A protein and the small-molecule ligand that binds it are described below.
Small molecule (SMILES): C=C1C[C@@]23CC[C@H]4[C@@](C)(CCC[C@@]4(C)C(=O)O)[C@@H]2CC[C@@H]1C3

Sequence of chain 1.A:
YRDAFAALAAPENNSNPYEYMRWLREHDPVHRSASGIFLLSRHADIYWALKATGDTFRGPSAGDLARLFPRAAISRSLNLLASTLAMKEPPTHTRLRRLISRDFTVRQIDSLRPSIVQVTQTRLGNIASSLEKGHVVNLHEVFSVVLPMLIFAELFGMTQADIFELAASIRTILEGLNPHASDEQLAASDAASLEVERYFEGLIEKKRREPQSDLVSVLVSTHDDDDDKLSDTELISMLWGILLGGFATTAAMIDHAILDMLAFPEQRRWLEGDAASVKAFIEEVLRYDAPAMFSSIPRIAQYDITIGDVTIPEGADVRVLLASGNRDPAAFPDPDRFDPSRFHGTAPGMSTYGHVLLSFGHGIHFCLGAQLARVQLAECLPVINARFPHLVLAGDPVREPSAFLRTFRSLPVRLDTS

Binding-site contacts:
Ligand atom C11 contacts residue GLY262 of chain 1.A at 4.2 Å.
Ligand atom C17 contacts residue GLY262 of chain 1.A at 3.4 Å.
Ligand atom C03 contacts residue LEU195 of chain 1.A at 3.7 Å (hydrophobic).
Ligand atom O22 contacts residue PHE425 of chain 1.A at 3.9 Å.
Ligand atom C09 contacts residue HEM1 of chain 1.B at 3.4 Å.
Ligand atom C13 contacts residue GLY262 of chain 1.A at 4.1 Å.
Ligand atom C15 contacts residue ALA107 of chain 1.A at 3.9 Å (hydrophobic).
Ligand atom O21 contacts residue SER317 of chain 1.A at 4.0 Å.
Ligand atom O21 contacts residue HEM1 of chain 1.B at 3.4 Å.
Ligand atom C18 contacts residue HEM1 of chain 1.B at 3.9 Å.
Ligand atom C12 contacts residue GLY262 of chain 1.A at 3.8 Å.
Ligand atom C18 contacts residue GLY262 of chain 1.A at 3.3 Å.
Ligand atom C17 contacts residue HEM1 of chain 1.B at 4.1 Å.
Ligand atom O22 contacts residue SER317 of chain 1.A at 2.9 Å (h-bond).
Ligand atom O21 contacts residue SER316 of chain 1.A at 2.8 Å (h-bond).
Ligand atom C04 contacts residue SER317 of chain 1.A at 3.7 Å.
Ligand atom C17 contacts residue LEU106 of chain 1.A at 4.1 Å (hydrophobic).
Ligand atom C20 contacts residue SER317 of chain 1.A at 3.8 Å.
Ligand atom C16 contacts residue HEM1 of chain 1.B at 4.2 Å.
Ligand atom C04 contacts residue LEU195 of chain 1.A at 3.9 Å (hydrophobic).
Ligand atom C17 contacts residue THR105 of chain 1.A at 4.3 Å.
Ligand atom C14 contacts residue ALA107 of chain 1.A at 4.1 Å (hydrophobic).
Ligand atom C01 contacts residue SER317 of chain 1.A at 4.3 Å.
Ligand atom C14 contacts residue THR105 of chain 1.A at 4.1 Å.
Ligand atom C17 contacts residue ILE263 of chain 1.A at 3.7 Å (hydrophobic).
Ligand atom C04 contacts residue PHE425 of chain 1.A at 4.1 Å (hydrophobic).
Ligand atom C16 contacts residue GLY262 of chain 1.A at 3.6 Å.
Ligand atom C20 contacts residue SER316 of chain 1.A at 3.5 Å.
Ligand atom O21 contacts residue ILE318 of chain 1.A at 4.3 Å.
Ligand atom C05 contacts residue LEU426 of chain 1.A at 4.3 Å (hydrophobic).
Ligand atom O22 contacts residue PHE315 of chain 1.A at 4.1 Å.
Ligand atom C13 contacts residue LEU102 of chain 1.A at 3.9 Å (hydrophobic).
Ligand atom C13 contacts residue THR105 of chain 1.A at 4.2 Å.
Ligand atom C01 contacts residue ILE318 of chain 1.A at 3.9 Å (hydrophobic).
Ligand atom C08 contacts residue HEM1 of chain 1.B at 3.7 Å.
Ligand atom C12 contacts residue LEU265 of chain 1.A at 4.2 Å (hydrophobic).
Ligand atom C19 contacts residue HEM1 of chain 1.B at 3.8 Å.
Ligand atom O22 contacts residue SER316 of chain 1.A at 3.4 Å.
Ligand atom C19 contacts residue ALA313 of chain 1.A at 3.9 Å (hydrophobic).
Ligand atom C05 contacts residue PHE425 of chain 1.A at 4.2 Å (hydrophobic).